This small molecule binds to this protein.
Small molecule (SMILES): Nc1ncnc2c1ncn2[C@@H]1O[C@H](COP(=O)(O)OP(=O)(O)OP(O)(O)=S)[C@@H](O)[C@H]1O

Sequence of chain 1.D:
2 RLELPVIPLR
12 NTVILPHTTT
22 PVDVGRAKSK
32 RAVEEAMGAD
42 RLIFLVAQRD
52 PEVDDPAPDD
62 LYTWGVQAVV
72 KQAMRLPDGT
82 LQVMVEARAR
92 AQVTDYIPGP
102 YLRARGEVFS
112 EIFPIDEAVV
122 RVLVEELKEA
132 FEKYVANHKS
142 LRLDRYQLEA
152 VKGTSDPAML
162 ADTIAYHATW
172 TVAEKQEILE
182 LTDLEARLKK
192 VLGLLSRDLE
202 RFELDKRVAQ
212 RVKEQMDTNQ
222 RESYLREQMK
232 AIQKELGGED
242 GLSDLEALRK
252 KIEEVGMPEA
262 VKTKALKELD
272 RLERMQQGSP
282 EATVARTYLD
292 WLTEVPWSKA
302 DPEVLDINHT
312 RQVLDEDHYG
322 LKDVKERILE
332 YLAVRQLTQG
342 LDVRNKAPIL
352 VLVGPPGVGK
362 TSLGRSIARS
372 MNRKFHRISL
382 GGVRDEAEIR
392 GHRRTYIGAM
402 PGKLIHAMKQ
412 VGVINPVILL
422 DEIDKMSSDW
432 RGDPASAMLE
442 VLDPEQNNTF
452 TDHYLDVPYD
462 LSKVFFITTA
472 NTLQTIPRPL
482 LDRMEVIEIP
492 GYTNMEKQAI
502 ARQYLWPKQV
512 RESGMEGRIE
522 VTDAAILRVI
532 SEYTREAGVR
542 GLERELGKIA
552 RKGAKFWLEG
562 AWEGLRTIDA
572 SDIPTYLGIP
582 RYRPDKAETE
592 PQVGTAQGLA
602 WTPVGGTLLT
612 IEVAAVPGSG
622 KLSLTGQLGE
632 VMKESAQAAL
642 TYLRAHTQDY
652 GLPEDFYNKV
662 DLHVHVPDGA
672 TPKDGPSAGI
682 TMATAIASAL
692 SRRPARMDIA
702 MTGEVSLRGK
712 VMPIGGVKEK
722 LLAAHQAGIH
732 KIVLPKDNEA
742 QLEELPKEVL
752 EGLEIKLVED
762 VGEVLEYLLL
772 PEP

Binding-site contacts:
Ligand atom O3' contacts residue THR362 of chain 1.D at 3.3 Å (h-bond).
Ligand atom O2A contacts residue VAL540 of chain 1.D at 3.1 Å.
Ligand atom O3' contacts residue ARG366 of chain 1.D at 2.4 Å (salt-bridge).
Ligand atom C8 contacts residue SER363 of chain 1.D at 3.5 Å.
Ligand atom N1 contacts residue HIS319 of chain 1.D at 3.5 Å.
Ligand atom O2' contacts residue LYS509 of chain 1.D at 2.6 Å (salt-bridge).
Ligand atom C4 contacts residue SER363 of chain 1.D at 3.4 Å.
Ligand atom N7 contacts residue GLY360 of chain 1.D at 3.3 Å.
Ligand atom PB contacts residue THR362 of chain 1.D at 3.2 Å.
Ligand atom O2G contacts residue THR362 of chain 1.D at 3.2 Å (h-bond).
Ligand atom O3G contacts residue VAL359 of chain 1.D at 2.3 Å (h-bond).
Ligand atom N6 contacts residue ILE501 of chain 1.D at 3.2 Å.
Ligand atom O1A contacts residue VAL359 of chain 1.D at 2.9 Å (h-bond).
Ligand atom O3G contacts residue PRO357 of chain 1.D at 3.4 Å.
Ligand atom PA contacts residue GLY358 of chain 1.D at 3.2 Å.
Ligand atom C2 contacts residue ILE501 of chain 1.D at 3.5 Å (hydrophobic).
Ligand atom O3G contacts residue LYS361 of chain 1.D at 3.2 Å.
Ligand atom O2B contacts residue THR362 of chain 1.D at 3.1 Å (h-bond).
Ligand atom C5' contacts residue THR362 of chain 1.D at 3.3 Å.
Ligand atom O2G contacts residue VAL359 of chain 1.D at 3.5 Å (h-bond).
Ligand atom N1 contacts residue ILE501 of chain 1.D at 3.5 Å.
Ligand atom O2A contacts residue GLY358 of chain 1.D at 2.6 Å (h-bond).
Ligand atom O1A contacts residue GLY358 of chain 1.D at 2.8 Å (h-bond).
Ligand atom N9 contacts residue SER363 of chain 1.D at 3.4 Å.
Ligand atom C2 contacts residue ASP318 of chain 1.D at 3.4 Å.
Ligand atom O2B contacts residue LYS361 of chain 1.D at 3.3 Å (salt-bridge).
Ligand atom PG contacts residue GLY358 of chain 1.D at 3.3 Å.
Ligand atom O1B contacts residue ARG378 of chain 1.D at 3.2 Å (salt-bridge).
Ligand atom O1B contacts residue THR362 of chain 1.D at 2.5 Å (h-bond).
Ligand atom O2B contacts residue VAL359 of chain 1.D at 2.4 Å (h-bond).
Ligand atom N6 contacts residue TYR493 of chain 1.D at 3.3 Å (h-bond).
Ligand atom S1G contacts residue ASP422 of chain 1.D at 3.2 Å (salt-bridge).
Ligand atom O2A contacts residue ARG541 of chain 1.D at 3.0 Å (salt-bridge).
Ligand atom C3' contacts residue THR362 of chain 1.D at 3.5 Å.
Ligand atom O2G contacts residue LYS361 of chain 1.D at 3.2 Å.
Ligand atom O3G contacts residue GLY358 of chain 1.D at 2.7 Å (h-bond).
Ligand atom C5 contacts residue SER363 of chain 1.D at 3.5 Å.
Ligand atom PG contacts residue VAL359 of chain 1.D at 3.4 Å.
Ligand atom O3B contacts residue GLY358 of chain 1.D at 3.0 Å (h-bond).
Ligand atom N7 contacts residue SER363 of chain 1.D at 3.5 Å.